Sequence of chain 1.A:
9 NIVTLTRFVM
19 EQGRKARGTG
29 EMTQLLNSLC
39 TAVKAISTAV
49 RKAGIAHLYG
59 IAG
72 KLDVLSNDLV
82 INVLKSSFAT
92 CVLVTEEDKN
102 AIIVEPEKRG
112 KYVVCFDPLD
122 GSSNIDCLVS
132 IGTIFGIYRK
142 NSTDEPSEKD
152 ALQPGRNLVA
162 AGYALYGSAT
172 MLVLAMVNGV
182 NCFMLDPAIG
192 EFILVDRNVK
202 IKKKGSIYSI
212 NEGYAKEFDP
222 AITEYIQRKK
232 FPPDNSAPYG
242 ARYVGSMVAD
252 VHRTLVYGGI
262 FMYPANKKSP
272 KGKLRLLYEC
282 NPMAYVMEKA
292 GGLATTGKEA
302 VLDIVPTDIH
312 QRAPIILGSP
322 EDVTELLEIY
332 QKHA

Binding-site contacts:
Ligand atom O1P contacts residue GLY122 of chain 1.B at 3.8 Å.
Ligand atom P1 contacts residue MN1 of chain 1.G at 3.5 Å.
Ligand atom P2 contacts residue TYR264 of chain 1.B at 3.6 Å.
Ligand atom O5 contacts residue LYS274 of chain 1.B at 2.8 Å (salt-bridge).
Ligand atom P1 contacts residue ASP121 of chain 1.B at 3.8 Å.
Ligand atom O4 contacts residue MET248 of chain 1.B at 3.3 Å (h-bond).
Ligand atom O1P contacts residue MN1 of chain 1.G at 2.4 Å.
Ligand atom C3 contacts residue ASP121 of chain 1.B at 3.8 Å.
Ligand atom C5 contacts residue TYR264 of chain 1.B at 3.9 Å (hydrophobic).
Ligand atom O5P contacts residue TYR244 of chain 1.B at 2.8 Å (h-bond).
Ligand atom O3 contacts residue SER247 of chain 1.B at 3.7 Å.
Ligand atom O6 contacts residue LYS274 of chain 1.B at 2.7 Å (salt-bridge).
Ligand atom O1 contacts residue ASP121 of chain 1.B at 3.1 Å (salt-bridge).
Ligand atom O5P contacts residue TYR264 of chain 1.B at 3.6 Å.
Ligand atom C1 contacts residue LYS274 of chain 1.B at 3.8 Å.
Ligand atom O6P contacts residue TYR264 of chain 1.B at 2.6 Å (h-bond).
Ligand atom C4 contacts residue GLY246 of chain 1.B at 3.8 Å.
Ligand atom C6 contacts residue TYR264 of chain 1.B at 3.7 Å (hydrophobic).
Ligand atom C3 contacts residue LEU275 of chain 1.B at 3.9 Å (hydrophobic).
Ligand atom C5 contacts residue LYS274 of chain 1.B at 3.8 Å.
Ligand atom C4 contacts residue MET248 of chain 1.B at 3.6 Å (hydrophobic).
Ligand atom C6 contacts residue LYS274 of chain 1.B at 3.7 Å.
Ligand atom O6P contacts residue TYR215 of chain 1.B at 2.8 Å (h-bond).
Ligand atom O3 contacts residue MET248 of chain 1.B at 3.0 Å (h-bond).
Ligand atom O4P contacts residue ARG243 of chain 1.A at 2.9 Å (salt-bridge).
Ligand atom O5P contacts residue ASN212 of chain 1.B at 3.0 Å (h-bond).
Ligand atom C2 contacts residue LYS274 of chain 1.B at 3.7 Å.
Ligand atom O1 contacts residue MN1 of chain 1.G at 3.6 Å.
Ligand atom O6 contacts residue TYR264 of chain 1.B at 3.7 Å.
Ligand atom P2 contacts residue LYS274 of chain 1.B at 3.6 Å.
Ligand atom O5P contacts residue ARG243 of chain 1.A at 3.8 Å.
Ligand atom O1 contacts residue GLY122 of chain 1.B at 3.6 Å.
Ligand atom P2 contacts residue ASN212 of chain 1.B at 3.9 Å.
Ligand atom O6P contacts residue LYS274 of chain 1.B at 3.6 Å (salt-bridge).
Ligand atom O4P contacts residue ASN212 of chain 1.B at 3.8 Å.
Ligand atom O1P contacts residue GLU97 of chain 1.B at 3.0 Å (salt-bridge).
Ligand atom O3 contacts residue ASP121 of chain 1.B at 2.7 Å (salt-bridge).
Ligand atom O1P contacts residue ASP121 of chain 1.B at 3.3 Å (salt-bridge).
Ligand atom C3 contacts residue MET248 of chain 1.B at 3.8 Å (hydrophobic).
Ligand atom C6 contacts residue TYR244 of chain 1.B at 3.4 Å (hydrophobic).

This protein binds this small molecule.
Small molecule (SMILES): O=P(O)(O)OC[C@@H]1O[C@H](COP(=O)(O)O)[C@@H](O)[C@@H]1O

Sequence of chain 1.B:
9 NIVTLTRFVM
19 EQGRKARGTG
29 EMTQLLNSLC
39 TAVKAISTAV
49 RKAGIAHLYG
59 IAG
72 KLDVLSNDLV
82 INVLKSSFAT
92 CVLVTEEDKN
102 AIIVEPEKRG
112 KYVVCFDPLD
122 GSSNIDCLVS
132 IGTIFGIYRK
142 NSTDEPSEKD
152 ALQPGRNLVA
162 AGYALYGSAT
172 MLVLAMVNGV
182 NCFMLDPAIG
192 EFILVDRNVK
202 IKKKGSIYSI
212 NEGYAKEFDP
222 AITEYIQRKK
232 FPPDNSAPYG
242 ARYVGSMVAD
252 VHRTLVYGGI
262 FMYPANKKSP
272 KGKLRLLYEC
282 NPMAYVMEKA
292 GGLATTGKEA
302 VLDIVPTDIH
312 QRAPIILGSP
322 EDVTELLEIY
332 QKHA